The protein below binds the small molecule below.
Small molecule (SMILES): CC(=O)N[C@@H]1[C@@H](O)[C@H](O)[C@@H](CO)O[C@H]1O

Binding-site contacts:
Ligand atom C4 contacts residue ASN689 of chain 1.A at 4.2 Å.
Ligand atom C7 contacts residue ASN690 of chain 1.A at 4.0 Å.
Ligand atom C8 contacts residue ASN690 of chain 1.A at 3.4 Å.
Ligand atom C8 contacts residue GLY1111 of chain 1.A at 3.9 Å.
Ligand atom C2 contacts residue ASN690 of chain 1.A at 4.4 Å.
Ligand atom C5 contacts residue ASN689 of chain 1.A at 3.7 Å.
Ligand atom N2 contacts residue ASN689 of chain 1.A at 2.9 Å (h-bond).
Ligand atom C3 contacts residue ASN689 of chain 1.A at 3.8 Å.
Ligand atom O7 contacts residue ASN689 of chain 1.A at 4.4 Å.
Ligand atom O5 contacts residue ASN689 of chain 1.A at 2.4 Å (h-bond).
Ligand atom C1 contacts residue ASN690 of chain 1.A at 4.3 Å.
Ligand atom C1 contacts residue ASN689 of chain 1.A at 1.4 Å.
Ligand atom O6 contacts residue TYR776 of chain 1.C at 3.5 Å.
Ligand atom C7 contacts residue ASN689 of chain 1.A at 3.9 Å.
Ligand atom N2 contacts residue ASN690 of chain 1.A at 3.4 Å (h-bond).
Ligand atom C2 contacts residue ASN689 of chain 1.A at 2.5 Å.

Sequence of chain 1.C:
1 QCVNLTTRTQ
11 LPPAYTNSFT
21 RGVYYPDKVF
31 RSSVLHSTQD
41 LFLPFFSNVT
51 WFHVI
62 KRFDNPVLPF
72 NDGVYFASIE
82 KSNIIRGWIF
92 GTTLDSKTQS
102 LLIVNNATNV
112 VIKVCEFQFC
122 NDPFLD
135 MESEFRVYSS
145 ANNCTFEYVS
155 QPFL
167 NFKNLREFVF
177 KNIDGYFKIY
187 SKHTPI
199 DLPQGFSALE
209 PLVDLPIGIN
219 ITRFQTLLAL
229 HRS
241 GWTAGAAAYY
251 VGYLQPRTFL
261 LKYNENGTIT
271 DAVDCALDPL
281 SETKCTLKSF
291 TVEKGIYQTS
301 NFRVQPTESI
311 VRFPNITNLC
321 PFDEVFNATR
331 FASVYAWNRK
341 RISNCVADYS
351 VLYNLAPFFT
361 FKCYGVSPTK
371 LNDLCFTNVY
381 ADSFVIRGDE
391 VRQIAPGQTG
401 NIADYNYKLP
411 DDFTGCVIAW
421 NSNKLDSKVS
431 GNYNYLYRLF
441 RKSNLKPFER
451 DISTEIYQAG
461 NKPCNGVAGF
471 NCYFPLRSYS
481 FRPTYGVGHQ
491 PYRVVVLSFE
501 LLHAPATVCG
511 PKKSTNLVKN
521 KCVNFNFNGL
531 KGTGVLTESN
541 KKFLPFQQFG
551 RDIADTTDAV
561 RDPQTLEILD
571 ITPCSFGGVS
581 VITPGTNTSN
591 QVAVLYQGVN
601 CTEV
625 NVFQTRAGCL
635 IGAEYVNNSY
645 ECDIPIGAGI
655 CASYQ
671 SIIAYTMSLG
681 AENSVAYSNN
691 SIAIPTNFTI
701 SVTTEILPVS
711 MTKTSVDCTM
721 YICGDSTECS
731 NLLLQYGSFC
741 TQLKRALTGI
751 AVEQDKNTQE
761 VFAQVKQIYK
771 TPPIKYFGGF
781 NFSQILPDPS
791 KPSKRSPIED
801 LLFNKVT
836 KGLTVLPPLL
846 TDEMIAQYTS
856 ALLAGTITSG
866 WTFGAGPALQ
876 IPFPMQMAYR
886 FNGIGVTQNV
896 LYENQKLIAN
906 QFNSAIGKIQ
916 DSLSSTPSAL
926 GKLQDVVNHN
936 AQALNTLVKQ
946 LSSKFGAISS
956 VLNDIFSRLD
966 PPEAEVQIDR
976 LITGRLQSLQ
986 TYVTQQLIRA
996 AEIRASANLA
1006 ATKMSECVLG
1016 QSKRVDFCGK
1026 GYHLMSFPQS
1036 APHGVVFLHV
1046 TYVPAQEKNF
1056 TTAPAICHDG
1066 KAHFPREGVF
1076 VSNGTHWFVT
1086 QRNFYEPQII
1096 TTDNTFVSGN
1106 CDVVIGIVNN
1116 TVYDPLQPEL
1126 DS

Sequence of chain 1.A:
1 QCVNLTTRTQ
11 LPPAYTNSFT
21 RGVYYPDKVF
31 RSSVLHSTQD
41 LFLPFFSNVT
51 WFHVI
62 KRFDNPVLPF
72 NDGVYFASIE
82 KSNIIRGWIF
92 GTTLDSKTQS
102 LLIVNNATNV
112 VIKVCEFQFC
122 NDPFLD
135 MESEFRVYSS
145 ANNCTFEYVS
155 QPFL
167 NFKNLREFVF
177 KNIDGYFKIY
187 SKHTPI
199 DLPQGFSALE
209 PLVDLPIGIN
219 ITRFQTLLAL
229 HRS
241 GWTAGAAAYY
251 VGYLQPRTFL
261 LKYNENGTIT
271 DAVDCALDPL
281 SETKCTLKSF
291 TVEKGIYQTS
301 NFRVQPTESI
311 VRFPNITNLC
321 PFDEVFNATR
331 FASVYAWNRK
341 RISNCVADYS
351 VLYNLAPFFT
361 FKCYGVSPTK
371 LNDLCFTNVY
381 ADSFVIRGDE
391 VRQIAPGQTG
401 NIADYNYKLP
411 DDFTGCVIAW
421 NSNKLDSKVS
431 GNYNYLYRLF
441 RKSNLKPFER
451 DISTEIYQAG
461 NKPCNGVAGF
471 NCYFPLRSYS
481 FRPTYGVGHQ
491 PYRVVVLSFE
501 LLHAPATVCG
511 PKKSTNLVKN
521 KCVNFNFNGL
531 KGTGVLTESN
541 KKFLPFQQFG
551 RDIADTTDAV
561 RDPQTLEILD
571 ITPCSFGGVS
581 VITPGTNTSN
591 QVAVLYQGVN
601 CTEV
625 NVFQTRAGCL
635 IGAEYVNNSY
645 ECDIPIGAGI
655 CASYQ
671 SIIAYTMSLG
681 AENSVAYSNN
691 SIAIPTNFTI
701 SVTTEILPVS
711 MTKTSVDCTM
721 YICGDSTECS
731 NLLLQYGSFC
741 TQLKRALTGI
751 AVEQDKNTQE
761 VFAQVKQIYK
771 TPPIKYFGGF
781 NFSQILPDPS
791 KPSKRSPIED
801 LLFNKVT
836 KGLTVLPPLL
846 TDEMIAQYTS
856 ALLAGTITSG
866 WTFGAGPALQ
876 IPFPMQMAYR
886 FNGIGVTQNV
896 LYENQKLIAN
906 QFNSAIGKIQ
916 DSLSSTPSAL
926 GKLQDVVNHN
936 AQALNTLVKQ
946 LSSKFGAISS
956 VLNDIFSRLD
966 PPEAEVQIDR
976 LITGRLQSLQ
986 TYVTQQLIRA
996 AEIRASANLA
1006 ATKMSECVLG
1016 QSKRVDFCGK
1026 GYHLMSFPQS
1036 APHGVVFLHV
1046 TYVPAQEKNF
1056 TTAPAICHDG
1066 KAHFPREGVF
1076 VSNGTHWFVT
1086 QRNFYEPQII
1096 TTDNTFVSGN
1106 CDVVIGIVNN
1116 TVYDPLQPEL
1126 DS